Sequence of chain 1.B:
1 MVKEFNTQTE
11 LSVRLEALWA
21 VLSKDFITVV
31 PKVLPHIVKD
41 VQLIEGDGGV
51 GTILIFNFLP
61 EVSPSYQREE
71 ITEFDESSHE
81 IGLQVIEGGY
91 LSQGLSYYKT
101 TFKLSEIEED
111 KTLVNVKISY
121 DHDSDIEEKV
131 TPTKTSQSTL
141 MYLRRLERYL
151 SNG

Binding-site contacts:
Ligand atom C11 contacts residue PHE56 of chain 1.B at 3.8 Å (hydrophobic).
Ligand atom C2 contacts residue PHE102 of chain 1.B at 3.9 Å (hydrophobic).
Ligand atom O16 contacts residue TYR142 of chain 1.B at 2.6 Å (h-bond).
Ligand atom N10 contacts residue ZEA1 of chain 1.J at 3.9 Å.
Ligand atom N9 contacts residue ZEA1 of chain 1.J at 3.5 Å.
Ligand atom N3 contacts residue ZEA1 of chain 1.J at 3.5 Å.
Ligand atom N7 contacts residue THR100 of chain 1.B at 3.6 Å.
Ligand atom C15 contacts residue PHE26 of chain 1.B at 3.7 Å (hydrophobic).
Ligand atom C6 contacts residue ZEA1 of chain 1.J at 3.7 Å.
Ligand atom C12 contacts residue TYR142 of chain 1.B at 3.9 Å (hydrophobic).
Ligand atom C2 contacts residue ZEA1 of chain 1.J at 4.0 Å.
Ligand atom N9 contacts residue GLU69 of chain 1.B at 2.6 Å (salt-bridge).
Ligand atom C2 contacts residue TYR142 of chain 1.B at 3.9 Å (hydrophobic).
Ligand atom C8 contacts residue GLN67 of chain 1.B at 3.7 Å.
Ligand atom N7 contacts residue THR139 of chain 1.B at 3.6 Å (h-bond).
Ligand atom N1 contacts residue PHE102 of chain 1.B at 3.9 Å.
Ligand atom O16 contacts residue PHE26 of chain 1.B at 3.8 Å.
Ligand atom C4 contacts residue THR100 of chain 1.B at 4.0 Å.
Ligand atom N9 contacts residue GLN67 of chain 1.B at 3.7 Å.
Ligand atom C11 contacts residue GLU69 of chain 1.B at 3.6 Å.
Ligand atom C8 contacts residue THR100 of chain 1.B at 3.6 Å.
Ligand atom N1 contacts residue TYR142 of chain 1.B at 3.9 Å.
Ligand atom C5 contacts residue GLU69 of chain 1.B at 3.7 Å.
Ligand atom C8 contacts residue TYR98 of chain 1.B at 3.8 Å (hydrophobic).
Ligand atom C8 contacts residue ZEA1 of chain 1.J at 3.7 Å.
Ligand atom C8 contacts residue GLU69 of chain 1.B at 3.5 Å.
Ligand atom C6 contacts residue GLU69 of chain 1.B at 3.8 Å.
Ligand atom N9 contacts residue THR100 of chain 1.B at 3.9 Å.
Ligand atom C8 contacts residue TYR90 of chain 1.B at 4.0 Å (hydrophobic).
Ligand atom C2 contacts residue THR139 of chain 1.B at 3.7 Å.
Ligand atom N10 contacts residue GLU69 of chain 1.B at 2.8 Å (salt-bridge).
Ligand atom C4 contacts residue THR139 of chain 1.B at 3.5 Å.
Ligand atom C14 contacts residue TYR142 of chain 1.B at 3.9 Å (hydrophobic).
Ligand atom C4 contacts residue ZEA1 of chain 1.J at 3.3 Å.
Ligand atom N7 contacts residue TYR98 of chain 1.B at 4.0 Å.
Ligand atom C5 contacts residue ZEA1 of chain 1.J at 3.3 Å.
Ligand atom N3 contacts residue THR139 of chain 1.B at 2.7 Å (h-bond).
Ligand atom C14 contacts residue LEU22 of chain 1.B at 3.2 Å (hydrophobic).
Ligand atom O16 contacts residue LEU22 of chain 1.B at 2.6 Å (h-bond).
Ligand atom N7 contacts residue ZEA1 of chain 1.J at 3.5 Å.

The protein below binds the small molecule below.
Small molecule (SMILES): C/C(=C\CNc1ncnc2[nH]cnc12)CO